Sequence of chain 1.B:
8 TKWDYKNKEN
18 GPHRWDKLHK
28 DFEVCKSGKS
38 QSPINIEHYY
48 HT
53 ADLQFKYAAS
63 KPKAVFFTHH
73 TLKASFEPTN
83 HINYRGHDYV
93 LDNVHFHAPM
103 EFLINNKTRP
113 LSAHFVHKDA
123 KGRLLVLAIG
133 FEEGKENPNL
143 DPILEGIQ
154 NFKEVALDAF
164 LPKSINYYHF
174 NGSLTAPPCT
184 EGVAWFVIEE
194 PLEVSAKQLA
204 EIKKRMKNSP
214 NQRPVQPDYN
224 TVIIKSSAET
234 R

This protein binds this small molecule.
Small molecule (SMILES): NS(=O)(=O)c1nnc(NS(=O)(=O)c2ccccc2)s1

Binding-site contacts:
Ligand atom N4 contacts residue HIS99 of chain 1.B at 3.1 Å.
Ligand atom O4 contacts residue ZN1 of chain 1.L at 3.0 Å.
Ligand atom N3 contacts residue LEU177 of chain 1.B at 4.1 Å.
Ligand atom C8 contacts residue HIS97 of chain 1.B at 4.0 Å.
Ligand atom O2 contacts residue LYS75 of chain 1.B at 2.9 Å (salt-bridge).
Ligand atom C1 contacts residue VAL118 of chain 1.B at 4.1 Å (hydrophobic).
Ligand atom O1 contacts residue HIS97 of chain 1.B at 4.2 Å.
Ligand atom N4 contacts residue ZN1 of chain 1.L at 2.1 Å.
Ligand atom C8 contacts residue ZN1 of chain 1.L at 4.0 Å.
Ligand atom C6 contacts residue ASN95 of chain 1.B at 4.3 Å.
Ligand atom N4 contacts residue GLU103 of chain 1.B at 4.3 Å.
Ligand atom S3 contacts residue ZN1 of chain 1.L at 3.1 Å.
Ligand atom C6 contacts residue VAL118 of chain 1.B at 3.9 Å (hydrophobic).
Ligand atom O4 contacts residue TRP188 of chain 1.B at 3.9 Å.
Ligand atom O4 contacts residue VAL118 of chain 1.B at 4.1 Å.
Ligand atom S2 contacts residue VAL118 of chain 1.B at 3.7 Å.
Ligand atom O4 contacts residue VAL128 of chain 1.B at 4.0 Å.
Ligand atom C5 contacts residue ASN95 of chain 1.B at 4.0 Å.
Ligand atom O4 contacts residue HIS116 of chain 1.B at 3.5 Å (h-bond).
Ligand atom S1 contacts residue ASN95 of chain 1.B at 3.7 Å.
Ligand atom N4 contacts residue HIS97 of chain 1.B at 3.5 Å (h-bond).
Ligand atom O3 contacts residue TRP188 of chain 1.B at 3.7 Å.
Ligand atom S3 contacts residue THR178 of chain 1.B at 3.7 Å.
Ligand atom S3 contacts residue HIS116 of chain 1.B at 4.2 Å.
Ligand atom N3 contacts residue ALA179 of chain 1.B at 3.8 Å.
Ligand atom O3 contacts residue LEU177 of chain 1.B at 3.1 Å.
Ligand atom C8 contacts residue LEU177 of chain 1.B at 4.0 Å (hydrophobic).
Ligand atom C5 contacts residue ASP94 of chain 1.B at 4.1 Å.
Ligand atom S2 contacts residue HIS97 of chain 1.B at 3.5 Å.
Ligand atom S3 contacts residue HIS97 of chain 1.B at 3.9 Å.
Ligand atom S1 contacts residue LYS75 of chain 1.B at 4.1 Å.
Ligand atom N4 contacts residue THR178 of chain 1.B at 2.5 Å (h-bond).
Ligand atom C5 contacts residue VAL118 of chain 1.B at 4.1 Å (hydrophobic).
Ligand atom S3 contacts residue LEU177 of chain 1.B at 4.0 Å.
Ligand atom O2 contacts residue ASN95 of chain 1.B at 3.5 Å (h-bond).
Ligand atom N4 contacts residue HIS116 of chain 1.B at 3.6 Å (h-bond).
Ligand atom O3 contacts residue THR178 of chain 1.B at 3.0 Å (h-bond).
Ligand atom O1 contacts residue VAL118 of chain 1.B at 3.4 Å.
Ligand atom O1 contacts residue ASN95 of chain 1.B at 3.0 Å (h-bond).
Ligand atom O4 contacts residue HIS97 of chain 1.B at 3.4 Å.